Sequence of chain 1.C:
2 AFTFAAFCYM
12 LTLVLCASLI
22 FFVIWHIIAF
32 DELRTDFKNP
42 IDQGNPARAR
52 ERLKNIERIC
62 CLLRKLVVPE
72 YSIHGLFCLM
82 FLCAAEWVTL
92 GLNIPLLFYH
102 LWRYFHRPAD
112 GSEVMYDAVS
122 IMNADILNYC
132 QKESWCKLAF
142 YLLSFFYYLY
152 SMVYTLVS

This protein binds this small molecule.
Small molecule (SMILES): CC(C)CCC[C@@H](C)[C@H]1CC[C@H]2[C@@H]3CC=C4C[C@@H](O)CC[C@]4(C)[C@H]3CC[C@]12C

Binding-site contacts:
Ligand atom C7 contacts residue TYR130 of chain 1.C at 3.9 Å (hydrophobic).
Ligand atom C15 contacts residue TYR130 of chain 1.C at 3.5 Å (hydrophobic).
Ligand atom C23 contacts residue TYR100 of chain 1.C at 3.4 Å (hydrophobic).
Ligand atom C8 contacts residue TYR130 of chain 1.C at 3.9 Å (hydrophobic).
Ligand atom C26 contacts residue LEU97 of chain 1.C at 4.2 Å (hydrophobic).
Ligand atom C24 contacts residue TYR100 of chain 1.C at 3.6 Å (hydrophobic).
Ligand atom C25 contacts residue CYS137 of chain 1.C at 4.5 Å (hydrophobic).
Ligand atom C6 contacts residue TYR130 of chain 1.C at 4.2 Å (hydrophobic).
Ligand atom C26 contacts residue CYS137 of chain 1.C at 4.3 Å (hydrophobic).
Ligand atom C16 contacts residue GLU134 of chain 1.C at 4.1 Å.
Ligand atom C7 contacts residue LYS133 of chain 1.C at 3.2 Å.
Ligand atom C6 contacts residue LYS133 of chain 1.C at 3.8 Å.
Ligand atom C24 contacts residue GLU134 of chain 1.C at 4.2 Å.
Ligand atom C26 contacts residue LYS138 of chain 1.C at 3.7 Å.
Ligand atom C27 contacts residue LEU97 of chain 1.C at 4.3 Å (hydrophobic).
Ligand atom C14 contacts residue TYR130 of chain 1.C at 4.2 Å (hydrophobic).
Ligand atom C16 contacts residue TYR100 of chain 1.C at 4.4 Å (hydrophobic).
Ligand atom C8 contacts residue LYS133 of chain 1.C at 4.5 Å.
Ligand atom C15 contacts residue GLU134 of chain 1.C at 4.0 Å.
Ligand atom C16 contacts residue TYR130 of chain 1.C at 4.3 Å (hydrophobic).
Ligand atom C26 contacts residue GLU134 of chain 1.C at 4.2 Å.
Ligand atom C18 contacts residue TYR130 of chain 1.C at 3.9 Å (hydrophobic).